Sequence of chain 1.F:
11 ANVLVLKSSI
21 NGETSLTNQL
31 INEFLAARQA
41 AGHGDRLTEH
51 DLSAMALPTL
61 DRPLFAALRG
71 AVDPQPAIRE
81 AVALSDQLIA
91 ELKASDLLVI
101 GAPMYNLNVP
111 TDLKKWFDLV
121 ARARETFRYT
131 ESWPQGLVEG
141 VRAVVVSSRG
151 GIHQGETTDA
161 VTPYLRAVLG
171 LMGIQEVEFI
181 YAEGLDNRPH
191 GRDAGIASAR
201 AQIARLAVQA

This small molecule binds to this protein.
Small molecule (SMILES): CSc1cccc(Nc2c3cccc-3[nH]c3ccccc23)c1

Sequence of chain 1.G:
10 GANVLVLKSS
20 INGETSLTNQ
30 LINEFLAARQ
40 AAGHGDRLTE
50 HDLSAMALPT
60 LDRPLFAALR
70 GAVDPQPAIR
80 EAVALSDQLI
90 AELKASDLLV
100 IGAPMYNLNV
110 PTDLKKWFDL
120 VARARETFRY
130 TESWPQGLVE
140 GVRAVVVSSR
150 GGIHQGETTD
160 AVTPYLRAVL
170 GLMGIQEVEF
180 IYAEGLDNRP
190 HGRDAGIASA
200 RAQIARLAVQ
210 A

Binding-site contacts:
Ligand atom N2 contacts residue FMN1 of chain 1.R at 3.6 Å.
Ligand atom C17 contacts residue FMN1 of chain 1.R at 3.3 Å.
Ligand atom C7 contacts residue FMN1 of chain 1.R at 3.5 Å.
Ligand atom C15 contacts residue FMN1 of chain 1.R at 3.6 Å.
Ligand atom C9 contacts residue ASP186 of chain 1.F at 3.6 Å.
Ligand atom C12 contacts residue TYR129 of chain 1.G at 3.8 Å (hydrophobic).
Ligand atom C10 contacts residue ASP186 of chain 1.F at 3.6 Å.
Ligand atom C14 contacts residue FMN1 of chain 1.R at 3.6 Å.
Ligand atom N1 contacts residue PHE127 of chain 1.G at 3.8 Å.
Ligand atom N1 contacts residue FMN1 of chain 1.R at 3.4 Å.
Ligand atom C3 contacts residue PHE65 of chain 1.G at 3.8 Å (hydrophobic).
Ligand atom C8 contacts residue FMN1 of chain 1.R at 3.5 Å.
Ligand atom C5 contacts residue TYR129 of chain 1.G at 3.3 Å (hydrophobic).
Ligand atom C2 contacts residue PHE65 of chain 1.G at 3.7 Å (hydrophobic).
Ligand atom C15 contacts residue TYR129 of chain 1.G at 3.1 Å (hydrophobic).
Ligand atom C10 contacts residue TYR129 of chain 1.G at 3.2 Å (hydrophobic).
Ligand atom C1 contacts residue ASN106 of chain 1.F at 3.7 Å.
Ligand atom C13 contacts residue TYR129 of chain 1.G at 3.8 Å (hydrophobic).
Ligand atom C3 contacts residue ARG69 of chain 1.G at 3.8 Å.
Ligand atom C7 contacts residue TYR129 of chain 1.G at 3.7 Å (hydrophobic).
Ligand atom S1 contacts residue LEU68 of chain 1.G at 3.8 Å.
Ligand atom C13 contacts residue PHE65 of chain 1.G at 3.5 Å (hydrophobic).
Ligand atom C14 contacts residue PHE65 of chain 1.G at 3.8 Å (hydrophobic).
Ligand atom C14 contacts residue TYR129 of chain 1.G at 3.4 Å (hydrophobic).
Ligand atom C8 contacts residue PHE127 of chain 1.G at 3.8 Å (hydrophobic).
Ligand atom C10 contacts residue FMN1 of chain 1.R at 3.7 Å.
Ligand atom C18 contacts residue FMN1 of chain 1.R at 3.5 Å.
Ligand atom C11 contacts residue ASP186 of chain 1.F at 3.3 Å.
Ligand atom C1 contacts residue ALA121 of chain 1.G at 3.2 Å (hydrophobic).
Ligand atom C1 contacts residue ASP118 of chain 1.G at 3.1 Å.
Ligand atom C11 contacts residue TYR129 of chain 1.G at 3.5 Å (hydrophobic).
Ligand atom C9 contacts residue FMN1 of chain 1.R at 3.5 Å.
Ligand atom C16 contacts residue FMN1 of chain 1.R at 3.7 Å.
Ligand atom C4 contacts residue ARG69 of chain 1.G at 3.8 Å.
Ligand atom N2 contacts residue TYR129 of chain 1.G at 3.8 Å.
Ligand atom C4 contacts residue ALA123 of chain 1.G at 3.6 Å (hydrophobic).
Ligand atom N2 contacts residue ASP186 of chain 1.F at 2.8 Å (salt-bridge).
Ligand atom C18 contacts residue PHE127 of chain 1.G at 3.5 Å (hydrophobic).
Ligand atom C5 contacts residue ALA123 of chain 1.G at 3.8 Å (hydrophobic).
Ligand atom C16 contacts residue ASP186 of chain 1.F at 3.8 Å.